Sequence of chain 1.B:
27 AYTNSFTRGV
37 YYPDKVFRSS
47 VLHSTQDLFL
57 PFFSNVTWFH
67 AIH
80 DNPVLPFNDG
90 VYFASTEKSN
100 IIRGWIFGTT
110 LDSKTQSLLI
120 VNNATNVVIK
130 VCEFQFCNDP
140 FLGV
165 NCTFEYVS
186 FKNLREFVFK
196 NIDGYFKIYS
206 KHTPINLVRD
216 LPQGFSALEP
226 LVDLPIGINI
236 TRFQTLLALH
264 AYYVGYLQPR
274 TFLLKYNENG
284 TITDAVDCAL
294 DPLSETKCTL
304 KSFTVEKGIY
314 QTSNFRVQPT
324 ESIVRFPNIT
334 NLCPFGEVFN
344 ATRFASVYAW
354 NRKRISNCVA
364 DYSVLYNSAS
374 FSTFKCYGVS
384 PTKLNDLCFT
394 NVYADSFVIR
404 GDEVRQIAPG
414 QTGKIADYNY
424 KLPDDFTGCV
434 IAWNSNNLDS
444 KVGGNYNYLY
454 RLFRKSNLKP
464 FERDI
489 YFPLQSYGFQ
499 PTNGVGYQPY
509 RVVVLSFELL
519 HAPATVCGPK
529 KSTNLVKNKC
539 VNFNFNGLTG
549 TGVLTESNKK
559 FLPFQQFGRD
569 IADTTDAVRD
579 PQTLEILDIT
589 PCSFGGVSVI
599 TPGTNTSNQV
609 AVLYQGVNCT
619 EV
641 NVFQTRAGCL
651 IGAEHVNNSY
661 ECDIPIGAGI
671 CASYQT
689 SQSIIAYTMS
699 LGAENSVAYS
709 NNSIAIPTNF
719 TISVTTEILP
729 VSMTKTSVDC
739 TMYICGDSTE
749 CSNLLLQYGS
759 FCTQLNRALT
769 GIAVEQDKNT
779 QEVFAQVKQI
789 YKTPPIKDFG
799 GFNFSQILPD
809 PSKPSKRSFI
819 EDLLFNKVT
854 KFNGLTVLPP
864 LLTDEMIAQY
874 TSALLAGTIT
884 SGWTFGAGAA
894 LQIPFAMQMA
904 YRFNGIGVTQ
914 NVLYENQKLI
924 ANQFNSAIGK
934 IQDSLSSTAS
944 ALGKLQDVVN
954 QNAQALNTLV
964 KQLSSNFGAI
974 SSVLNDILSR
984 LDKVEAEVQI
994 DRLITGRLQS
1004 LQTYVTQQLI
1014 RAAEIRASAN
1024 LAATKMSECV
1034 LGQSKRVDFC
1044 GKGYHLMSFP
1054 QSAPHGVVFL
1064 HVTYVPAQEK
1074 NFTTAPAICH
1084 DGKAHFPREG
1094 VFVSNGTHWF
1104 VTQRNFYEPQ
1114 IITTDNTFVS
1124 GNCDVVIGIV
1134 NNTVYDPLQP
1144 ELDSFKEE

A protein and the small-molecule ligand that binds it are described below.
Small molecule (SMILES): CC(=O)N[C@@H]1[C@@H](O)[C@H](O)[C@@H](CO)O[C@H]1O

Binding-site contacts:
Ligand atom C2 contacts residue ASN331 of chain 1.B at 2.5 Å.
Ligand atom O7 contacts residue ASN331 of chain 1.B at 3.7 Å.
Ligand atom O5 contacts residue ASN331 of chain 1.B at 2.5 Å (h-bond).
Ligand atom C3 contacts residue ASN331 of chain 1.B at 3.6 Å.
Ligand atom O7 contacts residue THR333 of chain 1.B at 2.9 Å.
Ligand atom C8 contacts residue ASN331 of chain 1.B at 4.0 Å.
Ligand atom O6 contacts residue GLN580 of chain 1.B at 2.8 Å (h-bond).
Ligand atom C1 contacts residue GLN580 of chain 1.B at 3.7 Å.
Ligand atom C8 contacts residue THR333 of chain 1.B at 4.2 Å.
Ligand atom C5 contacts residue GLN580 of chain 1.B at 3.5 Å.
Ligand atom C5 contacts residue ASN331 of chain 1.B at 3.6 Å.
Ligand atom C1 contacts residue ASN331 of chain 1.B at 1.5 Å.
Ligand atom C4 contacts residue ASN331 of chain 1.B at 4.2 Å.
Ligand atom C7 contacts residue THR333 of chain 1.B at 3.6 Å.
Ligand atom O7 contacts residue ILE332 of chain 1.B at 4.2 Å.
Ligand atom C7 contacts residue ASN331 of chain 1.B at 3.2 Å.
Ligand atom C6 contacts residue GLN580 of chain 1.B at 3.7 Å.
Ligand atom N2 contacts residue ASN331 of chain 1.B at 2.6 Å (h-bond).
Ligand atom O5 contacts residue GLN580 of chain 1.B at 3.1 Å (h-bond).
Ligand atom N2 contacts residue THR333 of chain 1.B at 4.4 Å.